Binding-site contacts:
Ligand atom N2 contacts residue C8 of chain 1.C at 3.3 Å.
Ligand atom O4' contacts residue GLU422 of chain 1.F at 3.3 Å (salt-bridge).
Ligand atom N3 contacts residue G3 of chain 1.C at 3.0 Å (h-bond).
Ligand atom O2' contacts residue LEU386 of chain 1.F at 3.2 Å.
Ligand atom O6 contacts residue C7 of chain 1.C at 3.1 Å (h-bond).
Ligand atom O4 contacts residue A2 of chain 1.C at 3.3 Å (h-bond).
Ligand atom O2 contacts residue G4 of chain 1.C at 2.7 Å (h-bond).
Ligand atom O2 contacts residue A2 of chain 1.C at 3.3 Å (h-bond).
Ligand atom N1 contacts residue C8 of chain 1.C at 3.0 Å (h-bond).
Ligand atom N3 contacts residue A2 of chain 1.C at 2.9 Å (h-bond).
Ligand atom N3 contacts residue G5 of chain 1.C at 3.0 Å (h-bond).
Ligand atom N4 contacts residue G4 of chain 1.C at 2.8 Å (h-bond).
Ligand atom N3 contacts residue G4 of chain 1.C at 2.8 Å (h-bond).
Ligand atom O6 contacts residue C6 of chain 1.C at 2.6 Å (h-bond).
Ligand atom C2 contacts residue G4 of chain 1.C at 3.3 Å.
Ligand atom O2 contacts residue G3 of chain 1.C at 2.7 Å (h-bond).
Ligand atom O3' contacts residue LYS387 of chain 1.F at 3.3 Å.
Ligand atom N1 contacts residue C7 of chain 1.C at 3.0 Å (h-bond).
Ligand atom N4 contacts residue G3 of chain 1.C at 3.1 Å (h-bond).
Ligand atom N3 contacts residue C7 of chain 1.C at 3.3 Å (h-bond).
Ligand atom N1 contacts residue C6 of chain 1.C at 2.8 Å (h-bond).
Ligand atom N2 contacts residue C6 of chain 1.C at 2.8 Å (h-bond).
Ligand atom N2 contacts residue SER426 of chain 1.F at 2.8 Å (h-bond).
Ligand atom N4 contacts residue G5 of chain 1.C at 3.2 Å (h-bond).
Ligand atom OP1 contacts residue LYS423 of chain 1.F at 2.5 Å (salt-bridge).
Ligand atom C6 contacts residue C6 of chain 1.C at 3.4 Å.
Ligand atom N2 contacts residue C7 of chain 1.C at 2.9 Å (h-bond).
Ligand atom C2 contacts residue C8 of chain 1.C at 3.3 Å.
Ligand atom O2P contacts residue LYS387 of chain 1.F at 2.9 Å (salt-bridge).
Ligand atom O3' contacts residue LYS423 of chain 1.F at 3.3 Å.
Ligand atom O3' contacts residue ASP338 of chain 1.F at 2.3 Å (salt-bridge).
Ligand atom C2 contacts residue G5 of chain 1.C at 3.3 Å.
Ligand atom O1P contacts residue LYS387 of chain 1.F at 3.1 Å.
Ligand atom OP1 contacts residue LYS387 of chain 1.F at 3.1 Å.
Ligand atom C6 contacts residue C8 of chain 1.C at 3.2 Å.
Ligand atom O6 contacts residue C8 of chain 1.C at 2.5 Å (h-bond).
Ligand atom C2 contacts residue C7 of chain 1.C at 3.3 Å.
Ligand atom O2 contacts residue G5 of chain 1.C at 2.6 Å (h-bond).
Ligand atom O2' contacts residue TYR336 of chain 1.F at 2.9 Å (h-bond).
Ligand atom OP1 contacts residue ARG416 of chain 1.F at 3.3 Å.

Sequence of chain 1.F:
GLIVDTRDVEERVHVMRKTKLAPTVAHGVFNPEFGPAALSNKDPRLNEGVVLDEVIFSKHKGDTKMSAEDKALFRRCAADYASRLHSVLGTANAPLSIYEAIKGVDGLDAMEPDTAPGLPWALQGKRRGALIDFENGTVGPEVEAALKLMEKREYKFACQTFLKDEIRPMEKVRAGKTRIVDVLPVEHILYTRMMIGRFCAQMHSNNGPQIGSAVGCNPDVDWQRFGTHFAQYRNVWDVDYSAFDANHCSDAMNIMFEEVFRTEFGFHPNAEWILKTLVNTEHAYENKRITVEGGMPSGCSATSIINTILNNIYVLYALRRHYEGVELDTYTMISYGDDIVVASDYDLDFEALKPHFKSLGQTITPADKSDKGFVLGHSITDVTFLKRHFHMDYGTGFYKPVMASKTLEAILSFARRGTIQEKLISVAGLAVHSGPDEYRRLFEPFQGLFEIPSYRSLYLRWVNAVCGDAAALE

The small molecule below binds the protein below.
Small molecule (SMILES): Nc1ccn([C@@H]2O[C@H](CO[P](=O)(O)O[C@H]3[C@@H](O)[C@H](n4ccc(N)nc4=O)O[C@@H]3CO[P](=O)(O)O[C@H]3[C@@H](O)[C@H](n4cnc5c(=O)nc(N)[nH]c54)O[C@@H]3CO[P](=O)(O)O[C@H]3[C@@H](O)[C@H](n4cnc5c(=O)nc(N)[nH]c54)O[C@@H]3CO[P](=O)(O)O[C@H]3[C@@H](O)[C@H](n4cnc5c(=O)nc(N)[nH]c54)O[C@@H]3CO)[C@@H](O[P](=O)(O)OC[C@H]3O[C@@H](n4ccc(N)nc4=O)[C@H](O)[C@@H]3O[P](=O)(O)OC[C@H]3O[C@@H](n4cc(F)c(=O)[nH]c4=O)[C@H](O)[C@@H]3O)[C@H]2O)c(=O)n1